Sequence of chain 2.B:
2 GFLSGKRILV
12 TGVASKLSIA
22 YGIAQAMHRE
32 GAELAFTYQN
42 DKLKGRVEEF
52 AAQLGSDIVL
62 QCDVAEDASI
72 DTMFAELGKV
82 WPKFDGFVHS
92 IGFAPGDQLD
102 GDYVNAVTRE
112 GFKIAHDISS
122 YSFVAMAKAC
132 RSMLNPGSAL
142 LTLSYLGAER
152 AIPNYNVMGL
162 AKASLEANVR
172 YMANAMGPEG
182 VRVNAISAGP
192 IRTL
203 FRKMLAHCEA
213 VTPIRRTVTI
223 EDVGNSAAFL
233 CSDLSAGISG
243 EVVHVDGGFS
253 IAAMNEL

Binding-site contacts:
Ligand atom C02 contacts residue ALA95 of chain 2.B at 3.5 Å (hydrophobic).
Ligand atom C13 contacts residue TYR146 of chain 2.B at 3.7 Å (hydrophobic).
Ligand atom C18 contacts residue TYR156 of chain 2.B at 3.8 Å (hydrophobic).
Ligand atom N12 contacts residue TYR156 of chain 2.B at 3.7 Å.
Ligand atom C24 contacts residue MET206 of chain 2.B at 3.7 Å (hydrophobic).
Ligand atom C02 contacts residue LEU100 of chain 2.B at 4.2 Å (hydrophobic).
Ligand atom O11 contacts residue TYR156 of chain 2.B at 3.1 Å (h-bond).
Ligand atom C20 contacts residue TYR146 of chain 2.B at 3.6 Å (hydrophobic).
Ligand atom C23 contacts residue PRO154 of chain 2.B at 3.4 Å (hydrophobic).
Ligand atom C04 contacts residue ALA95 of chain 2.B at 3.6 Å (hydrophobic).
Ligand atom C14 contacts residue NAD1 of chain 2.E at 3.9 Å.
Ligand atom C23 contacts residue ILE153 of chain 2.B at 3.9 Å (hydrophobic).
Ligand atom N01 contacts residue PHE94 of chain 2.B at 3.8 Å.
Ligand atom N03 contacts residue PHE94 of chain 2.B at 3.5 Å.
Ligand atom N03 contacts residue ALA95 of chain 2.B at 3.0 Å (h-bond).
Ligand atom C22 contacts residue TYR156 of chain 2.B at 3.5 Å (hydrophobic).
Ligand atom N01 contacts residue ALA95 of chain 2.B at 3.1 Å (h-bond).
Ligand atom C21 contacts residue TYR156 of chain 2.B at 3.9 Å (hydrophobic).
Ligand atom O11 contacts residue NAD1 of chain 2.E at 2.6 Å (h-bond).
Ligand atom C20 contacts residue MET206 of chain 2.B at 3.9 Å (hydrophobic).
Ligand atom C15 contacts residue PHE203 of chain 2.B at 3.9 Å (hydrophobic).
Ligand atom C08 contacts residue MET159 of chain 2.B at 4.2 Å (hydrophobic).
Ligand atom C20 contacts residue PHE203 of chain 2.B at 3.9 Å (hydrophobic).
Ligand atom C17 contacts residue TYR156 of chain 2.B at 3.5 Å (hydrophobic).
Ligand atom C20 contacts residue PRO191 of chain 2.B at 4.0 Å (hydrophobic).
Ligand atom C04 contacts residue GLY93 of chain 2.B at 3.8 Å.
Ligand atom C22 contacts residue ASN155 of chain 2.B at 3.7 Å.
Ligand atom C21 contacts residue ASN155 of chain 2.B at 4.1 Å.
Ligand atom C10 contacts residue NAD1 of chain 2.E at 3.6 Å.
Ligand atom C04 contacts residue PHE94 of chain 2.B at 3.7 Å (hydrophobic).
Ligand atom C16 contacts residue TYR156 of chain 2.B at 3.8 Å (hydrophobic).
Ligand atom C15 contacts residue TYR156 of chain 2.B at 4.0 Å (hydrophobic).
Ligand atom C10 contacts residue TYR156 of chain 2.B at 3.7 Å (hydrophobic).
Ligand atom C04 contacts residue MET159 of chain 2.B at 4.1 Å (hydrophobic).
Ligand atom C13 contacts residue NAD1 of chain 2.E at 3.5 Å.
Ligand atom N19 contacts residue PHE203 of chain 2.B at 3.7 Å.
Ligand atom C13 contacts residue TYR156 of chain 2.B at 3.7 Å (hydrophobic).
Ligand atom N12 contacts residue NAD1 of chain 2.E at 4.0 Å.
Ligand atom C22 contacts residue PRO154 of chain 2.B at 3.2 Å (hydrophobic).
Ligand atom N03 contacts residue GLY93 of chain 2.B at 4.1 Å.

The protein below binds the small molecule below.
Small molecule (SMILES): CN(Cc1cc2ccccc2n1C)C(=O)/C=C/c1ccc(N)nc1